Sequence of chain 1.A:
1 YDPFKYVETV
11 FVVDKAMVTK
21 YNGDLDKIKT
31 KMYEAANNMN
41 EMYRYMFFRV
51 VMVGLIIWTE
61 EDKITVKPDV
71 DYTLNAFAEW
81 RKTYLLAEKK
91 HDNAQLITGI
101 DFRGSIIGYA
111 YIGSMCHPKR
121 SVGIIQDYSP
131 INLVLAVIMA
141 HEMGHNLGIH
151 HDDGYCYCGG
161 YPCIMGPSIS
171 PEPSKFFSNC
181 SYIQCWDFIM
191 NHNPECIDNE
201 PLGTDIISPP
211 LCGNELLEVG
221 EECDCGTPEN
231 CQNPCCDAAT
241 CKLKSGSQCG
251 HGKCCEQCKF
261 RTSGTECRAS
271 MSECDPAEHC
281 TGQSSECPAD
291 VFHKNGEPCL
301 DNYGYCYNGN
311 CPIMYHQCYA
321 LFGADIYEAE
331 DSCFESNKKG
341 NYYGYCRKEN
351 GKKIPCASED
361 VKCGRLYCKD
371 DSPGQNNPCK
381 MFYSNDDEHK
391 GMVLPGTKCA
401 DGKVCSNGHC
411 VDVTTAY

Binding-site contacts:
Ligand atom O7 contacts residue ILE183 of chain 1.A at 3.8 Å.
Ligand atom C2 contacts residue TYR155 of chain 1.A at 4.2 Å (hydrophobic).
Ligand atom N2 contacts residue CYS180 of chain 1.A at 4.3 Å.
Ligand atom C2 contacts residue ASN179 of chain 1.A at 2.3 Å.
Ligand atom C3 contacts residue TYR155 of chain 1.A at 3.6 Å (hydrophobic).
Ligand atom N2 contacts residue ASN179 of chain 1.A at 2.6 Å (h-bond).
Ligand atom O6 contacts residue TYR157 of chain 1.A at 4.5 Å.
Ligand atom C8 contacts residue CYS180 of chain 1.A at 3.3 Å (hydrophobic).
Ligand atom N2 contacts residue TYR155 of chain 1.A at 4.3 Å.
Ligand atom C5 contacts residue ASN179 of chain 1.A at 3.7 Å.
Ligand atom O5 contacts residue ASN179 of chain 1.A at 2.5 Å (h-bond).
Ligand atom C7 contacts residue ILE183 of chain 1.A at 4.5 Å (hydrophobic).
Ligand atom C7 contacts residue ASN179 of chain 1.A at 3.2 Å.
Ligand atom O7 contacts residue ASN179 of chain 1.A at 3.3 Å (h-bond).
Ligand atom C6 contacts residue TYR155 of chain 1.A at 3.9 Å (hydrophobic).
Ligand atom C5 contacts residue TYR155 of chain 1.A at 3.5 Å (hydrophobic).
Ligand atom C6 contacts residue TYR157 of chain 1.A at 4.0 Å (hydrophobic).
Ligand atom C8 contacts residue ASN179 of chain 1.A at 4.4 Å.
Ligand atom O3 contacts residue TYR155 of chain 1.A at 4.4 Å.
Ligand atom O5 contacts residue TYR155 of chain 1.A at 4.2 Å.
Ligand atom C4 contacts residue ASN179 of chain 1.A at 4.2 Å.
Ligand atom O4 contacts residue TYR155 of chain 1.A at 3.6 Å.
Ligand atom C1 contacts residue ASN179 of chain 1.A at 1.4 Å.
Ligand atom C3 contacts residue ASN179 of chain 1.A at 3.7 Å.
Ligand atom C4 contacts residue TYR155 of chain 1.A at 3.9 Å (hydrophobic).
Ligand atom C1 contacts residue TYR155 of chain 1.A at 4.1 Å (hydrophobic).
Ligand atom O5 contacts residue TYR157 of chain 1.A at 3.7 Å.
Ligand atom C7 contacts residue CYS180 of chain 1.A at 4.2 Å (hydrophobic).
Ligand atom C1 contacts residue TYR157 of chain 1.A at 4.1 Å (hydrophobic).
Ligand atom C5 contacts residue TYR157 of chain 1.A at 3.7 Å (hydrophobic).

A protein and the small-molecule ligand that binds it are described below.
Small molecule (SMILES): CC(=O)N[C@H]1[C@H](O[C@H]2[C@H](O)[C@@H](NC(C)=O)CO[C@@H]2CO)O[C@H](CO)[C@@H](O)[C@@H]1O